Sequence of chain 1.A:
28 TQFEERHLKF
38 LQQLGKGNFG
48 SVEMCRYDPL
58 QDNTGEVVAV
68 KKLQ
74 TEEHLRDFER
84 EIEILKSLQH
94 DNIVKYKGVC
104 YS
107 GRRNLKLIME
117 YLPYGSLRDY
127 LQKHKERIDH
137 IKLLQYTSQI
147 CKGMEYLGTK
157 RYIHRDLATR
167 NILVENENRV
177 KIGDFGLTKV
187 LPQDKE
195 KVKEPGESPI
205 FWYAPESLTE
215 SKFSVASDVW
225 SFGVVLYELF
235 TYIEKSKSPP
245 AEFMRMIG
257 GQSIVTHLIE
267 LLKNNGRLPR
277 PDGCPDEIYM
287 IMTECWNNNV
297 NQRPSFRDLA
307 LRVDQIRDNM

Binding-site contacts:
Ligand atom C14 contacts residue ASP180 of chain 1.A at 3.3 Å.
Ligand atom N8 contacts residue GLY121 of chain 1.A at 3.7 Å.
Ligand atom C13 contacts residue LEU169 of chain 1.A at 3.6 Å (hydrophobic).
Ligand atom C16 contacts residue GLY44 of chain 1.A at 3.2 Å.
Ligand atom C8 contacts residue MET115 of chain 1.A at 3.6 Å (hydrophobic).
Ligand atom C3 contacts residue GLY121 of chain 1.A at 3.3 Å.
Ligand atom N5 contacts residue VAL49 of chain 1.A at 3.6 Å.
Ligand atom C7 contacts residue ALA66 of chain 1.A at 3.7 Å (hydrophobic).
Ligand atom C17 contacts residue GLY42 of chain 1.A at 3.7 Å.
Ligand atom C5 contacts residue LEU118 of chain 1.A at 3.7 Å (hydrophobic).
Ligand atom C13 contacts residue ARG166 of chain 1.A at 3.5 Å.
Ligand atom C19 contacts residue GLY179 of chain 1.A at 3.6 Å.
Ligand atom N4 contacts residue GLY179 of chain 1.A at 3.2 Å.
Ligand atom N1 contacts residue LEU118 of chain 1.A at 2.8 Å (h-bond).
Ligand atom C16 contacts residue LYS43 of chain 1.A at 3.5 Å.
Ligand atom C8 contacts residue LEU169 of chain 1.A at 3.9 Å (hydrophobic).
Ligand atom N2 contacts residue LEU118 of chain 1.A at 3.2 Å (h-bond).
Ligand atom N1 contacts residue GLY121 of chain 1.A at 3.8 Å.
Ligand atom C15 contacts residue VAL49 of chain 1.A at 3.7 Å (hydrophobic).
Ligand atom C9 contacts residue LEU169 of chain 1.A at 3.5 Å (hydrophobic).
Ligand atom C4 contacts residue LEU118 of chain 1.A at 3.4 Å (hydrophobic).
Ligand atom C12 contacts residue ARG166 of chain 1.A at 3.5 Å.
Ligand atom C8 contacts residue GLY179 of chain 1.A at 3.8 Å.
Ligand atom C6 contacts residue ALA66 of chain 1.A at 3.4 Å (hydrophobic).
Ligand atom N1 contacts residue TYR117 of chain 1.A at 3.6 Å.
Ligand atom C4 contacts residue GLY121 of chain 1.A at 3.3 Å.
Ligand atom N3 contacts residue VAL49 of chain 1.A at 3.8 Å.
Ligand atom C3 contacts residue TYR117 of chain 1.A at 3.7 Å (hydrophobic).
Ligand atom S1 contacts residue GLY121 of chain 1.A at 3.6 Å.
Ligand atom C15 contacts residue ASP180 of chain 1.A at 3.6 Å.
Ligand atom C6 contacts residue GLU116 of chain 1.A at 3.4 Å.
Ligand atom N4 contacts residue LEU169 of chain 1.A at 3.1 Å.
Ligand atom N4 contacts residue ASN167 of chain 1.A at 3.5 Å.
Ligand atom C5 contacts residue LEU169 of chain 1.A at 3.5 Å (hydrophobic).
Ligand atom N7 contacts residue LEU169 of chain 1.A at 3.3 Å.
Ligand atom C6 contacts residue LEU169 of chain 1.A at 3.7 Å (hydrophobic).
Ligand atom C2 contacts residue GLY121 of chain 1.A at 3.6 Å.
Ligand atom C3 contacts residue LEU118 of chain 1.A at 3.4 Å (hydrophobic).
Ligand atom C14 contacts residue VAL49 of chain 1.A at 3.8 Å (hydrophobic).
Ligand atom C7 contacts residue LEU169 of chain 1.A at 3.6 Å (hydrophobic).

This protein binds this small molecule.
Small molecule (SMILES): Cc1cc(Nc2ncc(C)c(N3CC(CC#N)(N4CCN(C)CC4)C3)n2)sn1